This small molecule binds to this protein.
Small molecule (SMILES): O=C(CI)Nc1cccc(B(O)O)c1

Sequence of chain 1.A:
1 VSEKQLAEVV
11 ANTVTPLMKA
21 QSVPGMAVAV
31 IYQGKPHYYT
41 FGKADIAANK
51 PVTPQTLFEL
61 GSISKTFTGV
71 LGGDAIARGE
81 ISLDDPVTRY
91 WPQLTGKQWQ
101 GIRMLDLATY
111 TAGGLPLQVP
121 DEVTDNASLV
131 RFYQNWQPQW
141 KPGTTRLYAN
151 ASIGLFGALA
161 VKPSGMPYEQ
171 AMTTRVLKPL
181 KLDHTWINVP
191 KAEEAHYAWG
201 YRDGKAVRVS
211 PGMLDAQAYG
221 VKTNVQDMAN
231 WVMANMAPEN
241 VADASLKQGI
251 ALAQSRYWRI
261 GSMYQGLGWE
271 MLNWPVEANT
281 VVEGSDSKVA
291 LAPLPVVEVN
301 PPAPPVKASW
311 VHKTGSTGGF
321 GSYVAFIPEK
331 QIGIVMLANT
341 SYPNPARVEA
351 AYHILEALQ

Binding-site contacts:
Ligand atom C5 contacts residue TYR219 of chain 1.A at 3.9 Å (hydrophobic).
Ligand atom C2 contacts residue ASN150 of chain 1.A at 3.5 Å.
Ligand atom O2 contacts residue GLY315 of chain 1.A at 3.6 Å.
Ligand atom N1 contacts residue ASN150 of chain 1.A at 4.3 Å.
Ligand atom N1 contacts residue TYR219 of chain 1.A at 3.7 Å.
Ligand atom C5 contacts residue ASN150 of chain 1.A at 3.9 Å.
Ligand atom C4 contacts residue GLN118 of chain 1.A at 3.0 Å.
Ligand atom C6 contacts residue SER62 of chain 1.A at 3.2 Å.
Ligand atom B contacts residue SER316 of chain 1.A at 3.6 Å.
Ligand atom C6 contacts residue SER316 of chain 1.A at 3.3 Å.
Ligand atom I contacts residue GLY318 of chain 1.A at 4.1 Å.
Ligand atom C7 contacts residue ASN150 of chain 1.A at 4.2 Å.
Ligand atom O2 contacts residue GLY61 of chain 1.A at 3.7 Å.
Ligand atom C3 contacts residue GLN118 of chain 1.A at 3.6 Å.
Ligand atom O1 contacts residue SER316 of chain 1.A at 4.2 Å.
Ligand atom C2 contacts residue TYR148 of chain 1.A at 4.1 Å (hydrophobic).
Ligand atom C1 contacts residue SER62 of chain 1.A at 2.2 Å.
Ligand atom C7 contacts residue TYR219 of chain 1.A at 3.8 Å (hydrophobic).
Ligand atom B contacts residue TYR148 of chain 1.A at 4.0 Å.
Ligand atom B contacts residue GLY61 of chain 1.A at 4.1 Å.
Ligand atom C2 contacts residue LYS65 of chain 1.A at 4.1 Å.
Ligand atom C5 contacts residue GLN118 of chain 1.A at 4.1 Å.
Ligand atom O3 contacts residue ASN150 of chain 1.A at 3.7 Å.
Ligand atom O3 contacts residue TYR219 of chain 1.A at 4.2 Å.
Ligand atom O1 contacts residue SER62 of chain 1.A at 2.2 Å (h-bond).
Ligand atom O2 contacts residue SER316 of chain 1.A at 2.3 Å (h-bond).
Ligand atom C6 contacts residue TYR219 of chain 1.A at 4.2 Å (hydrophobic).
Ligand atom O2 contacts residue SER62 of chain 1.A at 2.7 Å (h-bond).
Ligand atom C3 contacts residue ASN150 of chain 1.A at 3.2 Å.
Ligand atom C4 contacts residue ASN150 of chain 1.A at 3.0 Å.
Ligand atom B contacts residue SER62 of chain 1.A at 1.5 Å.
Ligand atom C8 contacts residue TYR219 of chain 1.A at 3.8 Å (hydrophobic).
Ligand atom C5 contacts residue SER316 of chain 1.A at 4.3 Å.
Ligand atom O3 contacts residue GLN118 of chain 1.A at 2.5 Å (h-bond).
Ligand atom N1 contacts residue GLN118 of chain 1.A at 4.2 Å.
Ligand atom C2 contacts residue SER62 of chain 1.A at 2.8 Å.
Ligand atom C7 contacts residue GLN118 of chain 1.A at 3.6 Å.
Ligand atom O1 contacts residue TYR148 of chain 1.A at 3.3 Å (h-bond).
Ligand atom C3 contacts residue SER62 of chain 1.A at 4.0 Å.
Ligand atom C1 contacts residue SER316 of chain 1.A at 3.9 Å.